Sequence of chain 1.I:
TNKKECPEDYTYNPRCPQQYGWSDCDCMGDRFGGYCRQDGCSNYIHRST

Sequence of chain 1.G:
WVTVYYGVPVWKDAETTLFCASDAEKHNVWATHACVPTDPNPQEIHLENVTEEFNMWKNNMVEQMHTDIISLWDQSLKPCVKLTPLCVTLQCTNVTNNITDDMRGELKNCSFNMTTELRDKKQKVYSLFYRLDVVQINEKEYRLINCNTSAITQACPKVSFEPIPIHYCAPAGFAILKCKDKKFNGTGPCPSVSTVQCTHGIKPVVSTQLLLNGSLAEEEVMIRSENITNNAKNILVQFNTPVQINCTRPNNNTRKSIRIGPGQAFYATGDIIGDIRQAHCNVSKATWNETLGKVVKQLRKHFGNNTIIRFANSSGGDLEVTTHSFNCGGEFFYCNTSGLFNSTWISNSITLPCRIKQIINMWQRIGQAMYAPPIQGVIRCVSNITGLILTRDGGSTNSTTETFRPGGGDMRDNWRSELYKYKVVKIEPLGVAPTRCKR

A small-molecule ligand and the protein it binds are described below.
Small molecule (SMILES): CC(=O)N[C@H]1[C@H](O[C@H]2[C@H](O)[C@@H](NC(C)=O)CO[C@@H]2CO)O[C@H](CO)[C@@H](O)[C@@H]1O

Binding-site contacts:
Ligand atom C5 contacts residue ASN281 of chain 1.G at 3.7 Å.
Ligand atom C3 contacts residue ASN281 of chain 1.G at 3.7 Å.
Ligand atom O6 contacts residue GLU105 of chain 1.I at 4.4 Å.
Ligand atom C7 contacts residue THR283 of chain 1.G at 4.3 Å.
Ligand atom N2 contacts residue THR283 of chain 1.G at 4.0 Å.
Ligand atom C8 contacts residue ASN281 of chain 1.G at 3.7 Å.
Ligand atom C8 contacts residue THR283 of chain 1.G at 3.4 Å.
Ligand atom C4 contacts residue ASN281 of chain 1.G at 4.3 Å.
Ligand atom C5 contacts residue THR283 of chain 1.G at 4.4 Å.
Ligand atom C7 contacts residue ASN281 of chain 1.G at 3.2 Å.
Ligand atom C1 contacts residue ASN284 of chain 1.G at 4.3 Å.
Ligand atom C1 contacts residue ASN281 of chain 1.G at 1.5 Å.
Ligand atom C8 contacts residue NAG2 of chain 1.KA at 3.7 Å.
Ligand atom C3 contacts residue THR283 of chain 1.G at 4.2 Å.
Ligand atom C2 contacts residue THR283 of chain 1.G at 4.2 Å.
Ligand atom C1 contacts residue THR283 of chain 1.G at 3.5 Å.
Ligand atom O7 contacts residue ASN281 of chain 1.G at 3.4 Å (h-bond).
Ligand atom O5 contacts residue THR283 of chain 1.G at 4.3 Å.
Ligand atom O5 contacts residue ASN281 of chain 1.G at 2.4 Å (h-bond).
Ligand atom O5 contacts residue ASN284 of chain 1.G at 4.3 Å.
Ligand atom N2 contacts residue ASN281 of chain 1.G at 2.9 Å (h-bond).
Ligand atom C2 contacts residue ASN281 of chain 1.G at 2.5 Å.